Sequence of chain 2.A:
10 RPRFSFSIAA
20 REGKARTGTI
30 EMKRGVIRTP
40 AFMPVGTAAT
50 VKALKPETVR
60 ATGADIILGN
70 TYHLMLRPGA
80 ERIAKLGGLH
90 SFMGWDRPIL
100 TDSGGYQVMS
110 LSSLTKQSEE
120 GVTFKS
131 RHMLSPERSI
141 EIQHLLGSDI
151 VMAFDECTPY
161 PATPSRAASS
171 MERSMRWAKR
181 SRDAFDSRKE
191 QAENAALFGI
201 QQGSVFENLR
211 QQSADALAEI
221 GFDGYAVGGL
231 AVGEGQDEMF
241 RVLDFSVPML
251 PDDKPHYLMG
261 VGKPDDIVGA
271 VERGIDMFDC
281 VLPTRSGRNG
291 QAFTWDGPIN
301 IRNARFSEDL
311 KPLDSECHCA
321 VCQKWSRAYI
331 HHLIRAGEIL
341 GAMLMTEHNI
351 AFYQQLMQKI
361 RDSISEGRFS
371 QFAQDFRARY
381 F

A protein and the small-molecule ligand that binds it are described below.
Small molecule (SMILES): COc1ccc(CCc2c3nc[nH]c3cc3c(=O)[nH]c(N)nc23)cc1

Binding-site contacts:
Ligand atom C12 contacts residue GLY260 of chain 2.A at 3.6 Å.
Ligand atom O24 contacts residue CYS157 of chain 2.A at 3.5 Å (h-bond).
Ligand atom N11 contacts residue LEU230 of chain 2.A at 2.9 Å (h-bond).
Ligand atom C14 contacts residue TYR105 of chain 2.A at 3.5 Å (hydrophobic).
Ligand atom N10 contacts residue TYR105 of chain 2.A at 3.4 Å.
Ligand atom C18 contacts residue LEU67 of chain 2.A at 3.5 Å (hydrophobic).
Ligand atom C9 contacts residue ASP155 of chain 2.A at 3.7 Å.
Ligand atom C15 contacts residue ASP101 of chain 2.A at 3.5 Å.
Ligand atom C12 contacts residue ALA231 of chain 2.A at 3.5 Å (hydrophobic).
Ligand atom N25 contacts residue ILE200 of chain 2.A at 3.7 Å.
Ligand atom C14 contacts residue GLN106 of chain 2.A at 3.6 Å.
Ligand atom C14 contacts residue ASP101 of chain 2.A at 3.1 Å.
Ligand atom C6 contacts residue TYR105 of chain 2.A at 3.7 Å (hydrophobic).
Ligand atom N8 contacts residue ASP155 of chain 2.A at 2.8 Å (salt-bridge).
Ligand atom N11 contacts residue ALA231 of chain 2.A at 3.4 Å (h-bond).
Ligand atom C1 contacts residue LEU230 of chain 2.A at 3.7 Å (hydrophobic).
Ligand atom O22 contacts residue VAL44 of chain 2.A at 3.1 Å.
Ligand atom C23 contacts residue ASN69 of chain 2.A at 3.2 Å.
Ligand atom O24 contacts residue ASP155 of chain 2.A at 3.6 Å.
Ligand atom N10 contacts residue ASP101 of chain 2.A at 2.8 Å (salt-bridge).
Ligand atom C4 contacts residue TYR105 of chain 2.A at 3.6 Å (hydrophobic).
Ligand atom N25 contacts residue ASP155 of chain 2.A at 2.9 Å (salt-bridge).
Ligand atom C9 contacts residue MET259 of chain 2.A at 3.7 Å (hydrophobic).
Ligand atom C16 contacts residue ASP101 of chain 2.A at 3.7 Å.
Ligand atom O24 contacts residue GLY228 of chain 2.A at 3.3 Å.
Ligand atom N25 contacts residue ASP101 of chain 2.A at 2.8 Å (salt-bridge).
Ligand atom C17 contacts residue ASP101 of chain 2.A at 3.5 Å.
Ligand atom N10 contacts residue MET259 of chain 2.A at 3.6 Å.
Ligand atom C17 contacts residue LEU67 of chain 2.A at 3.6 Å (hydrophobic).
Ligand atom C2 contacts residue CYS157 of chain 2.A at 3.7 Å (hydrophobic).
Ligand atom O24 contacts residue GLY229 of chain 2.A at 2.9 Å (h-bond).
Ligand atom O24 contacts residue GLN202 of chain 2.A at 3.2 Å (h-bond).
Ligand atom C5 contacts residue TYR105 of chain 2.A at 3.5 Å (hydrophobic).
Ligand atom C9 contacts residue ASP101 of chain 2.A at 3.5 Å.
Ligand atom C7 contacts residue ASP155 of chain 2.A at 3.7 Å.
Ligand atom C19 contacts residue VAL44 of chain 2.A at 3.7 Å (hydrophobic).
Ligand atom N25 contacts residue SER102 of chain 2.A at 3.5 Å (h-bond).
Ligand atom N13 contacts residue TYR105 of chain 2.A at 3.7 Å.
Ligand atom N13 contacts residue GLY260 of chain 2.A at 3.6 Å.
Ligand atom N11 contacts residue MET259 of chain 2.A at 3.7 Å.